This small molecule binds to this protein.
Small molecule (SMILES): c1cc[n+]2c(c1)S[Zn]O2

Binding-site contacts:
Ligand atom O01 contacts residue CYS145 of chain 1.A at 3.4 Å.
Ligand atom C08 contacts residue THR25 of chain 1.A at 3.8 Å.
Ligand atom ZN2 contacts residue HIS41 of chain 1.A at 2.1 Å.
Ligand atom N09 contacts residue HIS41 of chain 1.A at 4.2 Å.
Ligand atom C05 contacts residue GLY143 of chain 1.A at 4.4 Å.
Ligand atom C08 contacts residue LEU27 of chain 1.A at 4.3 Å (hydrophobic).
Ligand atom S03 contacts residue DMS1 of chain 1.D at 4.5 Å.
Ligand atom N09 contacts residue THR25 of chain 1.A at 4.4 Å.
Ligand atom O01 contacts residue HIS41 of chain 1.A at 3.2 Å (h-bond).
Ligand atom N09 contacts residue CYS145 of chain 1.A at 4.5 Å.
Ligand atom C08 contacts residue GLY143 of chain 1.A at 4.1 Å.
Ligand atom C07 contacts residue GLY143 of chain 1.A at 4.2 Å.
Ligand atom ZN2 contacts residue HIS164 of chain 1.A at 3.8 Å.
Ligand atom C06 contacts residue GLY143 of chain 1.A at 4.4 Å.
Ligand atom C07 contacts residue THR25 of chain 1.A at 4.2 Å.
Ligand atom N09 contacts residue GLY143 of chain 1.A at 4.2 Å.
Ligand atom S03 contacts residue CYS145 of chain 1.A at 3.8 Å.
Ligand atom ZN2 contacts residue CYS145 of chain 1.A at 2.3 Å.
Ligand atom C07 contacts residue THR26 of chain 1.A at 3.5 Å.
Ligand atom O01 contacts residue LEU27 of chain 1.A at 3.6 Å.
Ligand atom C05 contacts residue ASN142 of chain 1.A at 4.4 Å.
Ligand atom C04 contacts residue GLY143 of chain 1.A at 4.3 Å.
Ligand atom N09 contacts residue THR26 of chain 1.A at 4.3 Å.
Ligand atom C08 contacts residue THR26 of chain 1.A at 3.2 Å.
Ligand atom S03 contacts residue HIS41 of chain 1.A at 3.8 Å.

Sequence of chain 1.A:
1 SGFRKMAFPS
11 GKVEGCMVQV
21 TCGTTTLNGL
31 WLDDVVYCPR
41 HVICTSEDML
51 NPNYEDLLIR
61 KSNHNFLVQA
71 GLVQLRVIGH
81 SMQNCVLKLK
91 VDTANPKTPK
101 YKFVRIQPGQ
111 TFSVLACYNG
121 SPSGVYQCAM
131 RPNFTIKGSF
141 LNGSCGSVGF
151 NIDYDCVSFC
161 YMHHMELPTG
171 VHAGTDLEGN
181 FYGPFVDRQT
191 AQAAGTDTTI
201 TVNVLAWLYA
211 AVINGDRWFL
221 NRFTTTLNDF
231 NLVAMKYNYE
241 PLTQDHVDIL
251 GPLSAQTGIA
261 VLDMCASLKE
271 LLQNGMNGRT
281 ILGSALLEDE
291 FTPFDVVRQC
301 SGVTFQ